This small molecule binds to this protein.
Small molecule (SMILES): COc1cc(Cc2cnc(N)nc2N)cc(/C=C/C(=O)N2N=Cc3ccccc3[C@H]2C=C(C)C)c1OC

Sequence of chain 1.F:
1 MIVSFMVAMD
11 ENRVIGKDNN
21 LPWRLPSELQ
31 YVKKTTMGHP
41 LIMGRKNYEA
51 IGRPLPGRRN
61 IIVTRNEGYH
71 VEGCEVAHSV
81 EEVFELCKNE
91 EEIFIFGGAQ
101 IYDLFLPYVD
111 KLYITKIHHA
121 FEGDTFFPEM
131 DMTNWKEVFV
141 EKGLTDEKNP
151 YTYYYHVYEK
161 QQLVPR

Binding-site contacts:
Ligand atom N01 contacts residue TYR102 of chain 1.F at 3.2 Å (h-bond).
Ligand atom O08 contacts residue ASN19 of chain 1.F at 3.4 Å (h-bond).
Ligand atom C27 contacts residue GLN30 of chain 1.F at 3.3 Å.
Ligand atom C09 contacts residue ILE15 of chain 1.F at 3.3 Å (hydrophobic).
Ligand atom C12 contacts residue ASN19 of chain 1.F at 3.6 Å.
Ligand atom C23 contacts residue ARG53 of chain 1.F at 3.2 Å.
Ligand atom C34 contacts residue ALA8 of chain 1.F at 3.5 Å (hydrophobic).
Ligand atom N36 contacts residue VAL7 of chain 1.F at 3.4 Å.
Ligand atom N35 contacts residue VAL32 of chain 1.F at 3.3 Å.
Ligand atom O08 contacts residue ASN20 of chain 1.F at 3.4 Å.
Ligand atom C12 contacts residue ASN20 of chain 1.F at 3.3 Å.
Ligand atom N33 contacts residue VAL32 of chain 1.F at 3.6 Å.
Ligand atom N01 contacts residue PHE96 of chain 1.F at 2.8 Å (h-bond).
Ligand atom N36 contacts residue ALA8 of chain 1.F at 3.5 Å (h-bond).
Ligand atom C10 contacts residue LEU21 of chain 1.F at 3.5 Å (hydrophobic).
Ligand atom C07 contacts residue LEU21 of chain 1.F at 3.4 Å (hydrophobic).
Ligand atom N33 contacts residue ALA8 of chain 1.F at 3.5 Å.
Ligand atom C03 contacts residue PHE96 of chain 1.F at 3.5 Å (hydrophobic).
Ligand atom N33 contacts residue GLU28 of chain 1.F at 2.9 Å (salt-bridge).
Ligand atom N35 contacts residue VAL7 of chain 1.F at 3.6 Å (h-bond).
Ligand atom C34 contacts residue VAL32 of chain 1.F at 3.5 Å (hydrophobic).
Ligand atom C34 contacts residue GLU28 of chain 1.F at 3.6 Å.
Ligand atom C12 contacts residue ALA50 of chain 1.F at 3.5 Å (hydrophobic).
Ligand atom N35 contacts residue ALA8 of chain 1.F at 3.7 Å.
Ligand atom N35 contacts residue GLU28 of chain 1.F at 2.6 Å (salt-bridge).
Ligand atom C02 contacts residue MET6 of chain 1.F at 3.5 Å (hydrophobic).
Ligand atom C19 contacts residue LEU55 of chain 1.F at 3.3 Å (hydrophobic).
Ligand atom C04 contacts residue PHE96 of chain 1.F at 3.6 Å (hydrophobic).
Ligand atom C15 contacts residue ILE51 of chain 1.F at 3.7 Å (hydrophobic).
Ligand atom N35 contacts residue MET6 of chain 1.F at 3.5 Å (h-bond).
Ligand atom C09 contacts residue ASN19 of chain 1.F at 3.6 Å.
Ligand atom C26 contacts residue LEU29 of chain 1.F at 3.3 Å (hydrophobic).
Ligand atom C09 contacts residue ASN20 of chain 1.F at 3.4 Å.
Ligand atom C06 contacts residue ASN47 of chain 1.F at 3.7 Å.
Ligand atom C37 contacts residue ARG53 of chain 1.F at 3.4 Å.
Ligand atom C02 contacts residue PHE96 of chain 1.F at 3.2 Å (hydrophobic).
Ligand atom N36 contacts residue MET6 of chain 1.F at 3.4 Å.
Ligand atom C06 contacts residue LEU21 of chain 1.F at 3.5 Å (hydrophobic).
Ligand atom O08 contacts residue LEU21 of chain 1.F at 3.6 Å (h-bond).
Ligand atom N01 contacts residue MET6 of chain 1.F at 2.7 Å (h-bond).